Binding-site contacts:
Ligand atom O7 contacts residue THR497 of chain 1.R at 3.8 Å.
Ligand atom N2 contacts residue GLY495 of chain 1.R at 4.4 Å.
Ligand atom C5 contacts residue THR497 of chain 1.R at 3.7 Å.
Ligand atom C1 contacts residue THR497 of chain 1.R at 1.4 Å.
Ligand atom C2 contacts residue GLY495 of chain 1.R at 3.8 Å.
Ligand atom N2 contacts residue THR497 of chain 1.R at 2.8 Å (h-bond).
Ligand atom C3 contacts residue THR497 of chain 1.R at 3.7 Å.
Ligand atom O5 contacts residue THR497 of chain 1.R at 2.4 Å (h-bond).
Ligand atom O3 contacts residue GLY495 of chain 1.R at 4.5 Å.
Ligand atom C1 contacts residue GLY495 of chain 1.R at 4.5 Å.
Ligand atom C6 contacts residue ALA508 of chain 1.R at 4.2 Å (hydrophobic).
Ligand atom C2 contacts residue THR497 of chain 1.R at 2.3 Å.
Ligand atom O5 contacts residue ALA508 of chain 1.R at 4.2 Å.
Ligand atom C7 contacts residue THR497 of chain 1.R at 3.5 Å.
Ligand atom C4 contacts residue THR497 of chain 1.R at 4.2 Å.

This small molecule binds to this protein.
Small molecule (SMILES): CC(=O)N[C@@H]1[C@@H](O)[C@H](O)[C@@H](CO)O[C@H]1O

Sequence of chain 1.R:
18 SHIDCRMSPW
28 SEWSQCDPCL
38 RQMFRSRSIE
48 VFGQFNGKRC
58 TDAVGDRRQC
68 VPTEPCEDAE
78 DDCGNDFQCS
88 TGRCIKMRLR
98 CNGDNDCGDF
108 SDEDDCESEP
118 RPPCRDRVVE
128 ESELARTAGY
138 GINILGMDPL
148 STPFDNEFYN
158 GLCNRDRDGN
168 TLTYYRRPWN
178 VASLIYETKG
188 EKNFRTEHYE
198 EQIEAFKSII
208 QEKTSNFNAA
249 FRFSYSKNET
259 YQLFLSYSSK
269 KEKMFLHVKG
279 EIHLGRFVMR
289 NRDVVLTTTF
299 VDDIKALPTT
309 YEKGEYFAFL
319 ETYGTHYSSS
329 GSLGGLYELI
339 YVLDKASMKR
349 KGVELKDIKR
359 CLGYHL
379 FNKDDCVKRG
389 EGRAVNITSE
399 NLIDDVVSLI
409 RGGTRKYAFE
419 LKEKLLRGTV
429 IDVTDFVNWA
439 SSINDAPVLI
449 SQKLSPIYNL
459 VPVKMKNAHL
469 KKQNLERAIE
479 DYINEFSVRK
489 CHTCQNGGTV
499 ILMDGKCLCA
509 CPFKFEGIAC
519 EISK